Sequence of chain 1.B:
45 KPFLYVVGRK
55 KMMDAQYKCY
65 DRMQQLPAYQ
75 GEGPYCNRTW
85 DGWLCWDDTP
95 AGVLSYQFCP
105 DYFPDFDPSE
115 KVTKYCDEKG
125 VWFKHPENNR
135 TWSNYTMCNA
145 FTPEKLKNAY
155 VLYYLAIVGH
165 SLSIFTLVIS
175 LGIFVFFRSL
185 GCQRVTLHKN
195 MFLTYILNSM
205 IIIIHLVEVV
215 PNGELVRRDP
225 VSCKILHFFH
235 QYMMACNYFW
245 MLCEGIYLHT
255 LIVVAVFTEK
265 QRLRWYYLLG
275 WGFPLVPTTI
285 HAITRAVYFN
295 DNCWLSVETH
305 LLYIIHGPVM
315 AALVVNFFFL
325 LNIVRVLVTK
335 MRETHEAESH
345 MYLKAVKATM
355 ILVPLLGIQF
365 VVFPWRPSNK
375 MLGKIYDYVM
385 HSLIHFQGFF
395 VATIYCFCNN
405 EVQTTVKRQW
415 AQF

A small-molecule ligand and the protein it binds are described below.
Small molecule (SMILES): CC(=O)N[C@@H]1[C@@H](O)[C@H](O)[C@@H](CO)O[C@H]1O

Binding-site contacts:
Ligand atom O7 contacts residue ASN81 of chain 1.B at 3.9 Å.
Ligand atom C2 contacts residue ASN81 of chain 1.B at 2.5 Å.
Ligand atom C5 contacts residue ASN81 of chain 1.B at 3.0 Å.
Ligand atom C7 contacts residue ASN81 of chain 1.B at 4.1 Å.
Ligand atom O5 contacts residue ASN81 of chain 1.B at 2.4 Å (h-bond).
Ligand atom C1 contacts residue ASN81 of chain 1.B at 1.4 Å.
Ligand atom C6 contacts residue ASN81 of chain 1.B at 3.2 Å.
Ligand atom C3 contacts residue ASN81 of chain 1.B at 3.4 Å.
Ligand atom O3 contacts residue ASN81 of chain 1.B at 4.4 Å.
Ligand atom C4 contacts residue ASN81 of chain 1.B at 3.2 Å.
Ligand atom N2 contacts residue ASN81 of chain 1.B at 3.6 Å (h-bond).